Sequence of chain 1.C:
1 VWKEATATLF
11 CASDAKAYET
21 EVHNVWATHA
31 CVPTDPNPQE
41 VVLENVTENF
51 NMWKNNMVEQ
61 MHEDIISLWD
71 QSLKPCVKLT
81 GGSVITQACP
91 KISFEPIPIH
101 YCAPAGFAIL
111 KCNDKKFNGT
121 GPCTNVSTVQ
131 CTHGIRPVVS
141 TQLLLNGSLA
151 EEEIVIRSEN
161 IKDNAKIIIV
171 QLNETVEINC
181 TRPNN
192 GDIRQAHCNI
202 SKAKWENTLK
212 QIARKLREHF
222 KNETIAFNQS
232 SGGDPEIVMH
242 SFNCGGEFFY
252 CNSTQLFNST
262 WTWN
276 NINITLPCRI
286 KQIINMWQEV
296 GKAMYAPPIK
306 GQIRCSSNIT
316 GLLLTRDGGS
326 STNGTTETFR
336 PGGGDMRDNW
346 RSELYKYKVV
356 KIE

This protein binds this small molecule.
Small molecule (SMILES): CC(=O)N[C@@H]1[C@@H](O)[C@H](O)[C@@H](CO)O[C@H]1O

Binding-site contacts:
Ligand atom O7 contacts residue ASN253 of chain 1.C at 3.6 Å (h-bond).
Ligand atom C2 contacts residue ASN253 of chain 1.C at 2.2 Å.
Ligand atom C7 contacts residue ASN253 of chain 1.C at 3.2 Å.
Ligand atom C5 contacts residue ASN253 of chain 1.C at 3.9 Å.
Ligand atom N2 contacts residue ASN253 of chain 1.C at 2.4 Å (h-bond).
Ligand atom N2 contacts residue THR255 of chain 1.C at 4.4 Å.
Ligand atom C3 contacts residue ASN253 of chain 1.C at 3.7 Å.
Ligand atom C3 contacts residue THR255 of chain 1.C at 4.5 Å.
Ligand atom C1 contacts residue ASN253 of chain 1.C at 1.6 Å.
Ligand atom C2 contacts residue THR255 of chain 1.C at 4.3 Å.
Ligand atom C1 contacts residue THR255 of chain 1.C at 3.4 Å.
Ligand atom N2 contacts residue MET240 of chain 1.C at 4.4 Å.
Ligand atom O5 contacts residue ASN253 of chain 1.C at 2.7 Å (h-bond).
Ligand atom C5 contacts residue THR255 of chain 1.C at 4.1 Å.
Ligand atom C4 contacts residue ASN253 of chain 1.C at 4.3 Å.
Ligand atom C7 contacts residue MET240 of chain 1.C at 3.6 Å (hydrophobic).
Ligand atom O5 contacts residue THR255 of chain 1.C at 4.0 Å.
Ligand atom O7 contacts residue MET240 of chain 1.C at 3.3 Å.